Sequence of chain 1.E:
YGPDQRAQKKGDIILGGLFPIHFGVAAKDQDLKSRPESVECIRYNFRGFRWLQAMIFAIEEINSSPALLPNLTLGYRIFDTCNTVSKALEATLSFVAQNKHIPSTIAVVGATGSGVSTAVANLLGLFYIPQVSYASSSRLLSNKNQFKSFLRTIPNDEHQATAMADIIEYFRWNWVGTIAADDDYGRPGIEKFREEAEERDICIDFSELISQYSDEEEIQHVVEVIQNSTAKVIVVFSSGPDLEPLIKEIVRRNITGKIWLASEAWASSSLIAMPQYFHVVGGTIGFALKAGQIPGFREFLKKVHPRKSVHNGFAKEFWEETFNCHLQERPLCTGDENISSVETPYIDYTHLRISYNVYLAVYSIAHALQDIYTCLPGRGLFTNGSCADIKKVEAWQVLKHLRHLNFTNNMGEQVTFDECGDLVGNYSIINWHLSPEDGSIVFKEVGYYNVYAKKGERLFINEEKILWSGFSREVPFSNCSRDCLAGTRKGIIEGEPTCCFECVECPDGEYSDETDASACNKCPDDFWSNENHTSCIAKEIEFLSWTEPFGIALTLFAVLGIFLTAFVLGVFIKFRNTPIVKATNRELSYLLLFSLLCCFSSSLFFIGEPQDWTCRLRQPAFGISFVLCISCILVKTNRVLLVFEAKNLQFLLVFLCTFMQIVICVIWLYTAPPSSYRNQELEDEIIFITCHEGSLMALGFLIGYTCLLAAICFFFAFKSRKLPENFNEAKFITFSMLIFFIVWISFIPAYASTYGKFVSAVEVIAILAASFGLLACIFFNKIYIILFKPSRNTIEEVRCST

The small molecule below binds the protein below.
Small molecule (SMILES): CC(=O)N[C@@H]1[C@@H](O)[C@H](O)[C@@H](CO)O[C@H]1O

Binding-site contacts:
Ligand atom C5 contacts residue ASN482 of chain 1.E at 3.7 Å.
Ligand atom O5 contacts residue GLN490 of chain 1.E at 4.1 Å.
Ligand atom C4 contacts residue ASN482 of chain 1.E at 4.2 Å.
Ligand atom O7 contacts residue THR492 of chain 1.E at 4.5 Å.
Ligand atom C2 contacts residue ASN482 of chain 1.E at 2.4 Å.
Ligand atom C5 contacts residue GLN490 of chain 1.E at 4.2 Å.
Ligand atom C8 contacts residue THR492 of chain 1.E at 4.4 Å.
Ligand atom C6 contacts residue GLN490 of chain 1.E at 4.3 Å.
Ligand atom N2 contacts residue ASN482 of chain 1.E at 2.9 Å (h-bond).
Ligand atom C1 contacts residue ASN482 of chain 1.E at 1.4 Å.
Ligand atom O7 contacts residue ASN482 of chain 1.E at 3.8 Å.
Ligand atom C7 contacts residue ASN482 of chain 1.E at 3.5 Å.
Ligand atom C3 contacts residue ASN482 of chain 1.E at 3.8 Å.
Ligand atom O5 contacts residue ASN482 of chain 1.E at 2.4 Å (h-bond).